Sequence of chain 1.A:
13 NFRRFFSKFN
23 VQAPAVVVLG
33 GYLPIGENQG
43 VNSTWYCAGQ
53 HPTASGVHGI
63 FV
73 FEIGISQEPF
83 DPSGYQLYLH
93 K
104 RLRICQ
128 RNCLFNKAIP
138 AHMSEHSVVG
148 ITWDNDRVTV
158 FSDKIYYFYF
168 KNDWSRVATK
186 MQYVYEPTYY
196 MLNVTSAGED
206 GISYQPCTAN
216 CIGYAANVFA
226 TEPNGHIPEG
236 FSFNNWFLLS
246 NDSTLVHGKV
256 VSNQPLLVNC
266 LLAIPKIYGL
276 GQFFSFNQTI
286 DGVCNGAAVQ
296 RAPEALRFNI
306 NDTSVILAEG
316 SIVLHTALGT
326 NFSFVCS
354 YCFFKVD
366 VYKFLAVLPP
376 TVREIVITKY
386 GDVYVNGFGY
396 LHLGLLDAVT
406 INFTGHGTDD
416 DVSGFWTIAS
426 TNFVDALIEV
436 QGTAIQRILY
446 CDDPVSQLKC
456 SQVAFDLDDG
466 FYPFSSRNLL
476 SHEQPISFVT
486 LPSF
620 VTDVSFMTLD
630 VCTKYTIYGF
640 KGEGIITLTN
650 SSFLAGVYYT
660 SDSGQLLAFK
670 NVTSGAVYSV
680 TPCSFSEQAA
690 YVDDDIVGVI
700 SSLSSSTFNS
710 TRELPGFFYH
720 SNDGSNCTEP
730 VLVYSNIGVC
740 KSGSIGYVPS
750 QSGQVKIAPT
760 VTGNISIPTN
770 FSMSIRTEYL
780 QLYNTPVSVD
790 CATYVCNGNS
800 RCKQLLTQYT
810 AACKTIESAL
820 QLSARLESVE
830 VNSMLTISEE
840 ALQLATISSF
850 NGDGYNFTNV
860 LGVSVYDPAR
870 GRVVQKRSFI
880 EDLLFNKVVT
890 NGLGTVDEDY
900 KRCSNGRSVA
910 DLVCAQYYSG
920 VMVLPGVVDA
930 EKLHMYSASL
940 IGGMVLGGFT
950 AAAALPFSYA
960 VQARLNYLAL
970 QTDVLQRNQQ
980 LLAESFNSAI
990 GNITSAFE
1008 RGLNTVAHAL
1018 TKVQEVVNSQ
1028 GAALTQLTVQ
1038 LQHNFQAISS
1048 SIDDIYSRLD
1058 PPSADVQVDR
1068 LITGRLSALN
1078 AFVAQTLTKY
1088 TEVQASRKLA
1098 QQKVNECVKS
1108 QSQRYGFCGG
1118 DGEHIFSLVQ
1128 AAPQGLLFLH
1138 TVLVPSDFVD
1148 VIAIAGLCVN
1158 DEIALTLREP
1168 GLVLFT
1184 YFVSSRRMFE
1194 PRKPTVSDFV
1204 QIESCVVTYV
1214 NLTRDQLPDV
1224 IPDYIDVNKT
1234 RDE

Binding-site contacts:
Ligand atom C5 contacts residue ASN1231 of chain 1.A at 3.7 Å.
Ligand atom O7 contacts residue ASN1231 of chain 1.A at 3.4 Å (h-bond).
Ligand atom N2 contacts residue ASN1231 of chain 1.A at 2.9 Å (h-bond).
Ligand atom C4 contacts residue ASN1231 of chain 1.A at 4.2 Å.
Ligand atom C6 contacts residue ASN1231 of chain 1.A at 4.3 Å.
Ligand atom C8 contacts residue ASN1231 of chain 1.A at 4.5 Å.
Ligand atom C1 contacts residue ASN1231 of chain 1.A at 1.4 Å.
Ligand atom C7 contacts residue ASN1231 of chain 1.A at 3.3 Å.
Ligand atom C8 contacts residue ARG1217 of chain 1.A at 3.2 Å.
Ligand atom O5 contacts residue ASN1231 of chain 1.A at 2.4 Å (h-bond).
Ligand atom O6 contacts residue ASN1231 of chain 1.A at 4.2 Å.
Ligand atom C2 contacts residue ASN1231 of chain 1.A at 2.5 Å.
Ligand atom C3 contacts residue ASN1231 of chain 1.A at 3.8 Å.
Ligand atom C7 contacts residue ARG1217 of chain 1.A at 4.0 Å.

A protein and the small-molecule ligand that binds it are described below.
Small molecule (SMILES): CC(=O)N[C@@H]1[C@@H](O)[C@H](O)[C@@H](CO)O[C@H]1O